Sequence of chain 1.E:
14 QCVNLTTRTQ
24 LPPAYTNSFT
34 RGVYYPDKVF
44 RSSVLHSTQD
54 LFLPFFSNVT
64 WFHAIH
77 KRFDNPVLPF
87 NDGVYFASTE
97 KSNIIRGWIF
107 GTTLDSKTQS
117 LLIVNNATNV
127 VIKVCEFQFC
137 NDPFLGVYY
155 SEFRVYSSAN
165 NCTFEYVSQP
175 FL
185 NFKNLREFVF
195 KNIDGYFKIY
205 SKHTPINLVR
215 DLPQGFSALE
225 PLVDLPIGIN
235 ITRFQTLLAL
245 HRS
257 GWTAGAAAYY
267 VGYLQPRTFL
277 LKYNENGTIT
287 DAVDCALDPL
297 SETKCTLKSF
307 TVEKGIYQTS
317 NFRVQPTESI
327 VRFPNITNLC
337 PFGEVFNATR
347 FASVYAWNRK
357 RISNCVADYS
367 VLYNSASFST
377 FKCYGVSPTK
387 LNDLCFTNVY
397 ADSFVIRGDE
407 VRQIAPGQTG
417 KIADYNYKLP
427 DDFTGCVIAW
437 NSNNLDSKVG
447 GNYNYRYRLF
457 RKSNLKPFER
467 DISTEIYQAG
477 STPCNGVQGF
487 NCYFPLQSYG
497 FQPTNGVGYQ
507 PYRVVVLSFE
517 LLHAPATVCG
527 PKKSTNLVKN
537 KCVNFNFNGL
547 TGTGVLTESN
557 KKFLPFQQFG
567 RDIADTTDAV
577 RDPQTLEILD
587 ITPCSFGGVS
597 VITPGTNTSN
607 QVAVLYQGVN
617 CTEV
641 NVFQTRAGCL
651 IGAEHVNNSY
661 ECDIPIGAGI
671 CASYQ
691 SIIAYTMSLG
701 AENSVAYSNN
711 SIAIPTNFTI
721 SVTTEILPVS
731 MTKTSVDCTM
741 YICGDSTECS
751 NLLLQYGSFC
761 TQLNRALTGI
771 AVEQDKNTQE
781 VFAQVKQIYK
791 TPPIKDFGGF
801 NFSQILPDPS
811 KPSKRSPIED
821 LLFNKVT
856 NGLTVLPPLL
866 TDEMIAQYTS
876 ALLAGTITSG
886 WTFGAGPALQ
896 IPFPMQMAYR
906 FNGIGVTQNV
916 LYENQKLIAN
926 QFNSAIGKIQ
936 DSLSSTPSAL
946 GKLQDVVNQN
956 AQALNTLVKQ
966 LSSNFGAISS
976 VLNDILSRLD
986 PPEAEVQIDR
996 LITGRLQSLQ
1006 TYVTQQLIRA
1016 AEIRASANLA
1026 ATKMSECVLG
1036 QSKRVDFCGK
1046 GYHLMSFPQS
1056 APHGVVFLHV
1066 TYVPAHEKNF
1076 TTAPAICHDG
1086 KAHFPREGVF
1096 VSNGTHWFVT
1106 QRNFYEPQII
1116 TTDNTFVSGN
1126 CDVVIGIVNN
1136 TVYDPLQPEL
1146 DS

Binding-site contacts:
Ligand atom O5 contacts residue ASN801 of chain 1.E at 2.3 Å (h-bond).
Ligand atom O6 contacts residue GLN804 of chain 1.E at 4.3 Å.
Ligand atom C1 contacts residue SER803 of chain 1.E at 3.6 Å.
Ligand atom O7 contacts residue ASN801 of chain 1.E at 3.9 Å.
Ligand atom C5 contacts residue SER803 of chain 1.E at 3.4 Å.
Ligand atom C3 contacts residue ASN801 of chain 1.E at 3.8 Å.
Ligand atom C6 contacts residue SER803 of chain 1.E at 3.7 Å.
Ligand atom C4 contacts residue ASN801 of chain 1.E at 4.2 Å.
Ligand atom O5 contacts residue SER803 of chain 1.E at 3.2 Å (h-bond).
Ligand atom C2 contacts residue ASN801 of chain 1.E at 2.5 Å.
Ligand atom C5 contacts residue GLN804 of chain 1.E at 4.3 Å.
Ligand atom C6 contacts residue GLN804 of chain 1.E at 3.5 Å.
Ligand atom N2 contacts residue ASN801 of chain 1.E at 3.0 Å (h-bond).
Ligand atom C5 contacts residue ASN801 of chain 1.E at 3.7 Å.
Ligand atom C1 contacts residue ASN801 of chain 1.E at 1.4 Å.
Ligand atom C7 contacts residue ASN801 of chain 1.E at 3.6 Å.

A protein and the small-molecule ligand that binds it are described below.
Small molecule (SMILES): CC(=O)N[C@H]1[C@H](O[C@H]2[C@H](O)[C@@H](NC(C)=O)CO[C@@H]2CO)O[C@H](CO)[C@@H](O)[C@@H]1O